Sequence of chain 1.B:
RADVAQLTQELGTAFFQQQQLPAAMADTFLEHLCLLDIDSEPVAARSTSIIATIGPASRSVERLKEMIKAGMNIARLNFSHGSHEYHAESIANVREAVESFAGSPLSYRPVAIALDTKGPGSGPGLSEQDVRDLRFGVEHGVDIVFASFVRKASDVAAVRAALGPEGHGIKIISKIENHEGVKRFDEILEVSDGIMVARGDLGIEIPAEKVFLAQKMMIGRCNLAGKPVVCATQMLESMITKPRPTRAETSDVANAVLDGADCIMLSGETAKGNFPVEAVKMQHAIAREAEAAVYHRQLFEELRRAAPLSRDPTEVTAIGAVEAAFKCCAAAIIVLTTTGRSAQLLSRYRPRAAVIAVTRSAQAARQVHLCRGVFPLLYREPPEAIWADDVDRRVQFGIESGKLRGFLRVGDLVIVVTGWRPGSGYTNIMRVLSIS

A small-molecule ligand and the protein it binds are described below.
Small molecule (SMILES): O=C([O-])C(=O)[O-]

Binding-site contacts:
Ligand atom C1 contacts residue MG1 of chain 1.P at 2.8 Å.
Ligand atom O2 contacts residue MG1 of chain 1.P at 4.0 Å.
Ligand atom C2 contacts residue ALA209 of chain 1.B at 3.9 Å (hydrophobic).
Ligand atom O4 contacts residue GLU188 of chain 1.B at 3.1 Å (salt-bridge).
Ligand atom C2 contacts residue MG1 of chain 1.P at 2.7 Å.
Ligand atom O1 contacts residue ARG210 of chain 1.B at 3.6 Å (salt-bridge).
Ligand atom C1 contacts residue ALA209 of chain 1.B at 3.6 Å (hydrophobic).
Ligand atom C1 contacts residue ARG210 of chain 1.B at 4.4 Å.
Ligand atom O1 contacts residue GLY211 of chain 1.B at 3.0 Å (h-bond).
Ligand atom O2 contacts residue MET207 of chain 1.B at 4.3 Å.
Ligand atom O3 contacts residue ALA209 of chain 1.B at 3.8 Å.
Ligand atom O4 contacts residue MG1 of chain 1.P at 2.0 Å.
Ligand atom C2 contacts residue ASP212 of chain 1.B at 4.5 Å.
Ligand atom O2 contacts residue ALA209 of chain 1.B at 4.3 Å.
Ligand atom O1 contacts residue THR244 of chain 1.B at 2.5 Å (h-bond).
Ligand atom O4 contacts residue ALA209 of chain 1.B at 4.3 Å.
Ligand atom O1 contacts residue MG1 of chain 1.P at 4.0 Å.
Ligand atom O2 contacts residue LYS186 of chain 1.B at 3.8 Å.
Ligand atom O3 contacts residue ASP212 of chain 1.B at 2.8 Å (salt-bridge).
Ligand atom O3 contacts residue MG1 of chain 1.P at 2.1 Å.
Ligand atom O4 contacts residue ASP212 of chain 1.B at 3.9 Å.
Ligand atom C2 contacts residue GLU188 of chain 1.B at 3.7 Å.
Ligand atom O1 contacts residue ALA209 of chain 1.B at 3.4 Å.
Ligand atom O2 contacts residue MET276 of chain 1.B at 4.3 Å.
Ligand atom O2 contacts residue ARG87 of chain 1.B at 4.0 Å.
Ligand atom O4 contacts residue LYS186 of chain 1.B at 3.0 Å (salt-bridge).
Ligand atom O3 contacts residue GLU188 of chain 1.B at 2.8 Å (salt-bridge).
Ligand atom C1 contacts residue GLY211 of chain 1.B at 3.8 Å.
Ligand atom C1 contacts residue THR244 of chain 1.B at 3.6 Å.
Ligand atom O2 contacts residue THR244 of chain 1.B at 3.6 Å (h-bond).
Ligand atom O3 contacts residue GLY211 of chain 1.B at 3.8 Å.
Ligand atom C1 contacts residue ASP212 of chain 1.B at 3.8 Å.
Ligand atom C1 contacts residue GLU188 of chain 1.B at 3.6 Å.
Ligand atom O1 contacts residue ASP212 of chain 1.B at 3.9 Å.
Ligand atom C2 contacts residue LYS186 of chain 1.B at 3.7 Å.
Ligand atom C2 contacts residue THR244 of chain 1.B at 4.1 Å.